Sequence of chain 1.C:
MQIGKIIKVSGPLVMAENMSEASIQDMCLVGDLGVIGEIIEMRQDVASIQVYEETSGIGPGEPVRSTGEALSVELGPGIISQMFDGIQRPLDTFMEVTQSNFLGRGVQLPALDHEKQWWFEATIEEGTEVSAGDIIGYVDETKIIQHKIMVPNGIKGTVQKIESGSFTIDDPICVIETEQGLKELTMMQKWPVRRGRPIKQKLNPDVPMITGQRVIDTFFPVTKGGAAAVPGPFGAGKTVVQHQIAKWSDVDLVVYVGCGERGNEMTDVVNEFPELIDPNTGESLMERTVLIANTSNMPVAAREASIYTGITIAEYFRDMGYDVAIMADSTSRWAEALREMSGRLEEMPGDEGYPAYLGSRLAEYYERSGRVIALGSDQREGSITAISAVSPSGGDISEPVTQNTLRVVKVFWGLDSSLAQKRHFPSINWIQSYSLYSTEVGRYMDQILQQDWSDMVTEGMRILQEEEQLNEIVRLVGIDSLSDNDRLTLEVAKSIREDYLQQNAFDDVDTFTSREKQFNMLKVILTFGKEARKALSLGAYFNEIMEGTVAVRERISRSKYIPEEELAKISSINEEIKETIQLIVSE

Binding-site contacts:
Ligand atom PA contacts residue GOL1 of chain 1.ZA at 3.5 Å.
Ligand atom O2B contacts residue GLY244 of chain 1.C at 3.0 Å (h-bond).
Ligand atom O1A contacts residue GLY244 of chain 1.C at 3.2 Å.
Ligand atom O2A contacts residue ARG357 of chain 1.F at 2.7 Å (salt-bridge).
Ligand atom C8 contacts residue PHE432 of chain 1.C at 3.4 Å (hydrophobic).
Ligand atom O2A contacts residue GOL1 of chain 1.ZA at 2.6 Å (h-bond).
Ligand atom C5 contacts residue PHE432 of chain 1.C at 3.5 Å (hydrophobic).
Ligand atom O3A contacts residue GLY242 of chain 1.C at 3.5 Å.
Ligand atom O3G contacts residue ARG269 of chain 1.C at 3.2 Å (salt-bridge).
Ligand atom PB contacts residue ARG357 of chain 1.F at 3.5 Å.
Ligand atom O1B contacts residue THR246 of chain 1.C at 3.2 Å (h-bond).
Ligand atom PA contacts residue ARG357 of chain 1.F at 3.4 Å.
Ligand atom C3' contacts residue GOL1 of chain 1.ZA at 3.4 Å.
Ligand atom O1G contacts residue ARG269 of chain 1.C at 2.9 Å (salt-bridge).
Ligand atom O1A contacts residue VAL247 of chain 1.C at 2.9 Å (h-bond).
Ligand atom O2G contacts residue TYR328 of chain 1.F at 3.2 Å.
Ligand atom O3A contacts residue ARG357 of chain 1.F at 3.1 Å (salt-bridge).
Ligand atom O1A contacts residue THR246 of chain 1.C at 3.1 Å (h-bond).
Ligand atom O2G contacts residue LYS245 of chain 1.C at 3.0 Å (salt-bridge).
Ligand atom C5' contacts residue GLY242 of chain 1.C at 3.5 Å.
Ligand atom N3B contacts residue GLY242 of chain 1.C at 2.8 Å (h-bond).
Ligand atom O2B contacts residue ALA243 of chain 1.C at 3.4 Å (h-bond).
Ligand atom O3G contacts residue TYR328 of chain 1.F at 3.2 Å.
Ligand atom C6 contacts residue PHE432 of chain 1.C at 3.4 Å (hydrophobic).
Ligand atom O1G contacts residue MG1 of chain 1.CA at 2.1 Å.
Ligand atom O3G contacts residue PHE241 of chain 1.C at 3.4 Å.
Ligand atom O3A contacts residue GLY244 of chain 1.C at 3.1 Å (h-bond).
Ligand atom O1B contacts residue MG1 of chain 1.CA at 2.0 Å.
Ligand atom N3B contacts residue ARG357 of chain 1.F at 2.9 Å (salt-bridge).
Ligand atom N7 contacts residue PHE432 of chain 1.C at 3.4 Å.
Ligand atom O3G contacts residue ARG357 of chain 1.F at 3.0 Å (salt-bridge).
Ligand atom O1A contacts residue LYS245 of chain 1.C at 3.5 Å (salt-bridge).
Ligand atom N1 contacts residue ALA512 of chain 1.C at 3.1 Å (h-bond).
Ligand atom O2B contacts residue LYS245 of chain 1.C at 2.7 Å (salt-bridge).
Ligand atom O3' contacts residue GOL1 of chain 1.ZA at 2.8 Å (h-bond).
Ligand atom PG contacts residue MG1 of chain 1.CA at 3.2 Å.
Ligand atom O3G contacts residue GLY327 of chain 1.F at 3.5 Å (h-bond).
Ligand atom C2 contacts residue ASN511 of chain 1.C at 3.3 Å.
Ligand atom PB contacts residue MG1 of chain 1.CA at 3.3 Å.
Ligand atom O2' contacts residue LYS359 of chain 1.F at 2.9 Å (salt-bridge).

Sequence of chain 1.F:
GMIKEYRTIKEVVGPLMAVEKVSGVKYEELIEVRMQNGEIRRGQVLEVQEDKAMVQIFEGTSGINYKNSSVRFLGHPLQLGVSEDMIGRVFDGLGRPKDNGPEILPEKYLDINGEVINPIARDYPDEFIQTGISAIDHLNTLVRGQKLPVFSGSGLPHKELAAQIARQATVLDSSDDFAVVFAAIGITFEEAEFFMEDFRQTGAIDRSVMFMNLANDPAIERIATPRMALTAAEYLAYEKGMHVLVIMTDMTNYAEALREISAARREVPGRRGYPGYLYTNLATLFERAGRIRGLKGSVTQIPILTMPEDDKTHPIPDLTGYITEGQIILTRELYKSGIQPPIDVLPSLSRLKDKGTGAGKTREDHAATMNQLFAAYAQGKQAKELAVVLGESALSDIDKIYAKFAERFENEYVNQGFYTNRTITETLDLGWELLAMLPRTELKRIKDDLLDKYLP

This protein binds this small molecule.
Small molecule (SMILES): Nc1ncnc2c1ncn2[C@@H]1O[C@H](CO[P](=O)(O)O[P](=O)(O)NP(=O)(O)O)[C@@H](O)[C@H]1O